Sequence of chain 1.M:
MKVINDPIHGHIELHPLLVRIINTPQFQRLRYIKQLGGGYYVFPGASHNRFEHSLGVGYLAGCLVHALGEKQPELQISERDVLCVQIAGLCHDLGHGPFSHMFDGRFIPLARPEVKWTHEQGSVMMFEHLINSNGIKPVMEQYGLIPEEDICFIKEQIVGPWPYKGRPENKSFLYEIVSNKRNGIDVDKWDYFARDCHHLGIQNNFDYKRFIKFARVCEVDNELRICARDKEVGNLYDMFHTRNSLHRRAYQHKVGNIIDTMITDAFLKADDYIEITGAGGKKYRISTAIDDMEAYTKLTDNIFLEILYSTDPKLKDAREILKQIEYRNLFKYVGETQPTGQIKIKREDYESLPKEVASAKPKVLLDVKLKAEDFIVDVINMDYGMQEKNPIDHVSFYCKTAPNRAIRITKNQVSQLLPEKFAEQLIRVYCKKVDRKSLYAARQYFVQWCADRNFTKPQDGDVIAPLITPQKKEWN

Binding-site contacts:
Ligand atom O2A contacts residue ASP205 of chain 1.M at 3.2 Å (salt-bridge).
Ligand atom O1A contacts residue HIS127 of chain 1.M at 2.4 Å (h-bond).
Ligand atom O2G contacts residue TYR209 of chain 1.M at 2.7 Å (h-bond).
Ligand atom C4' contacts residue ARG58 of chain 1.M at 3.4 Å.
Ligand atom C6 contacts residue GLN269 of chain 1.M at 3.5 Å.
Ligand atom O1A contacts residue MG1 of chain 1.JD at 2.1 Å.
Ligand atom O2A contacts residue HIS61 of chain 1.M at 3.2 Å (h-bond).
Ligand atom PA contacts residue ASP101 of chain 1.M at 3.5 Å.
Ligand atom O3' contacts residue TYR209 of chain 1.M at 3.2 Å.
Ligand atom O3G contacts residue MG1 of chain 1.KD at 3.2 Å.
Ligand atom O1A contacts residue HIS104 of chain 1.M at 3.3 Å (h-bond).
Ligand atom PG contacts residue MG1 of chain 1.KD at 3.4 Å.
Ligand atom C3' contacts residue ASP213 of chain 1.M at 3.5 Å.
Ligand atom O6 contacts residue GLN269 of chain 1.M at 3.0 Å (h-bond).
Ligand atom O4' contacts residue ARG58 of chain 1.M at 3.0 Å (salt-bridge).
Ligand atom O2B contacts residue ASP205 of chain 1.M at 3.4 Å (salt-bridge).
Ligand atom O1G contacts residue LYS206 of chain 1.M at 3.0 Å (salt-bridge).
Ligand atom C8 contacts residue HIS109 of chain 1.M at 3.3 Å.
Ligand atom O5' contacts residue HIS109 of chain 1.M at 3.0 Å (h-bond).
Ligand atom O2B contacts residue MG1 of chain 1.KD at 2.4 Å.
Ligand atom O1A contacts residue ASP101 of chain 1.M at 2.5 Å (salt-bridge).
Ligand atom N7 contacts residue HIS109 of chain 1.M at 3.5 Å.
Ligand atom PB contacts residue ASP205 of chain 1.M at 3.5 Å.
Ligand atom O3' contacts residue GLN43 of chain 1.M at 3.2 Å (h-bond).
Ligand atom O1A contacts residue FE1 of chain 1.ID at 3.5 Å.
Ligand atom PA contacts residue ARG58 of chain 1.M at 3.5 Å.
Ligand atom O2A contacts residue ASP101 of chain 1.M at 2.8 Å (salt-bridge).
Ligand atom O3' contacts residue ASP213 of chain 1.M at 2.5 Å (salt-bridge).
Ligand atom O4' contacts residue HIS109 of chain 1.M at 3.5 Å.
Ligand atom PA contacts residue MG1 of chain 1.JD at 3.2 Å.
Ligand atom N2 contacts residue LEU44 of chain 1.M at 3.1 Å (h-bond).
Ligand atom N3A contacts residue ASP205 of chain 1.M at 2.5 Å (salt-bridge).
Ligand atom C3' contacts residue TYR209 of chain 1.M at 3.3 Å (hydrophobic).
Ligand atom O2A contacts residue ARG58 of chain 1.M at 2.7 Å (salt-bridge).
Ligand atom O2A contacts residue FE1 of chain 1.ID at 2.1 Å.
Ligand atom O2G contacts residue ARG260 of chain 1.M at 2.9 Å (salt-bridge).
Ligand atom O1B contacts residue HIS109 of chain 1.M at 3.1 Å (h-bond).
Ligand atom PA contacts residue FE1 of chain 1.ID at 3.1 Å.
Ligand atom PA contacts residue ASP205 of chain 1.M at 3.3 Å.
Ligand atom O1G contacts residue MG1 of chain 1.KD at 2.5 Å.

This small molecule binds to this protein.
Small molecule (SMILES): Nc1nc2c(ncn2[C@H]2C[C@H](O)[C@@H](CO[P](=O)(O)N[P](=O)(O)OP(=O)(O)O)O2)c(=O)[nH]1